Binding-site contacts:
Ligand atom N3 contacts residue ARG55 of chain 27.B at 3.2 Å (salt-bridge).
Ligand atom O2 contacts residue TRP21 of chain 30.B at 2.9 Å.
Ligand atom O4' contacts residue ARG68 of chain 27.B at 3.0 Å (salt-bridge).
Ligand atom N1 contacts residue ALA56 of chain 27.B at 3.2 Å (h-bond).
Ligand atom OP2 contacts residue ARG55 of chain 27.B at 2.9 Å (salt-bridge).
Ligand atom P contacts residue THR17 of chain 30.B at 3.9 Å.
Ligand atom N3 contacts residue TRP21 of chain 30.B at 3.2 Å.
Ligand atom C2' contacts residue THR17 of chain 30.B at 3.7 Å.
Ligand atom O2' contacts residue THR17 of chain 30.B at 2.8 Å.
Ligand atom N1 contacts residue TYR58 of chain 27.B at 3.5 Å.
Ligand atom N6 contacts residue TYR58 of chain 27.B at 3.5 Å (h-bond).
Ligand atom C2' contacts residue ARG55 of chain 27.B at 3.4 Å.
Ligand atom OP2 contacts residue ARG202 of chain 27.A at 3.6 Å.
Ligand atom P contacts residue TYR19 of chain 29.B at 4.0 Å.
Ligand atom O2 contacts residue TYR58 of chain 27.B at 3.6 Å.
Ligand atom OP1 contacts residue THR17 of chain 30.B at 3.7 Å.
Ligand atom OP1 contacts residue MET15 of chain 30.B at 3.1 Å.
Ligand atom O2' contacts residue THR44 of chain 27.B at 3.9 Å.
Ligand atom C6 contacts residue TYR58 of chain 27.B at 3.8 Å (hydrophobic).
Ligand atom O2' contacts residue CYS203 of chain 27.A at 3.3 Å (h-bond).
Ligand atom C2 contacts residue TYR58 of chain 27.B at 3.8 Å (hydrophobic).
Ligand atom C2 contacts residue ARG55 of chain 27.B at 3.1 Å.
Ligand atom OP2 contacts residue THR17 of chain 30.B at 3.5 Å.
Ligand atom O3' contacts residue TYR19 of chain 29.B at 3.0 Å (h-bond).
Ligand atom C2 contacts residue TRP21 of chain 30.B at 3.2 Å (hydrophobic).
Ligand atom C1' contacts residue ARG68 of chain 27.B at 3.8 Å.
Ligand atom O2' contacts residue TYR19 of chain 29.B at 3.7 Å.
Ligand atom N1 contacts residue ARG68 of chain 27.B at 3.9 Å.
Ligand atom N1 contacts residue TRP21 of chain 30.B at 3.8 Å.
Ligand atom O4 contacts residue TRP21 of chain 30.B at 3.4 Å.
Ligand atom C5' contacts residue ARG202 of chain 27.A at 3.9 Å.
Ligand atom C1' contacts residue TRP21 of chain 30.B at 3.9 Å (hydrophobic).
Ligand atom O2' contacts residue ARG55 of chain 27.B at 3.1 Å (salt-bridge).
Ligand atom O4' contacts residue ARG202 of chain 27.A at 3.9 Å.
Ligand atom C2 contacts residue ALA56 of chain 27.B at 3.8 Å (hydrophobic).
Ligand atom O2' contacts residue ARG55 of chain 27.B at 3.8 Å.
Ligand atom O2' contacts residue LEU41 of chain 27.B at 3.8 Å.
Ligand atom C4 contacts residue TRP21 of chain 30.B at 3.7 Å (hydrophobic).
Ligand atom OP1 contacts residue TYR19 of chain 29.B at 3.6 Å (h-bond).
Ligand atom C4' contacts residue TYR19 of chain 29.B at 3.8 Å (hydrophobic).

Sequence of chain 27.A:
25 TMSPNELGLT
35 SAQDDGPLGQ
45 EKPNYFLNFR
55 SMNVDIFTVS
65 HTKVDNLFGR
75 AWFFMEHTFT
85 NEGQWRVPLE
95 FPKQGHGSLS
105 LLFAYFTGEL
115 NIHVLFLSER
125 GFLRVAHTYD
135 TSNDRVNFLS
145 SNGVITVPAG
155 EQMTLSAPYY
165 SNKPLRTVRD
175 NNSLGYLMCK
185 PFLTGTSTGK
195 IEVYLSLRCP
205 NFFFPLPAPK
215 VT

Sequence of chain 29.B:
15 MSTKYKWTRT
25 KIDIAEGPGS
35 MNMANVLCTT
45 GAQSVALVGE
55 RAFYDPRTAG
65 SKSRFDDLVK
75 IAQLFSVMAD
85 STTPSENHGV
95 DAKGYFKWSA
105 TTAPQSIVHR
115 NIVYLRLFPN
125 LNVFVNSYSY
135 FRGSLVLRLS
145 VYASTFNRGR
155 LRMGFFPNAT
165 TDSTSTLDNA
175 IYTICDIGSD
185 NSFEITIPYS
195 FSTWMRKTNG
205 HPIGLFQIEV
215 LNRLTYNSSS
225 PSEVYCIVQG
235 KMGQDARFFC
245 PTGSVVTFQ

Sequence of chain 30.B:
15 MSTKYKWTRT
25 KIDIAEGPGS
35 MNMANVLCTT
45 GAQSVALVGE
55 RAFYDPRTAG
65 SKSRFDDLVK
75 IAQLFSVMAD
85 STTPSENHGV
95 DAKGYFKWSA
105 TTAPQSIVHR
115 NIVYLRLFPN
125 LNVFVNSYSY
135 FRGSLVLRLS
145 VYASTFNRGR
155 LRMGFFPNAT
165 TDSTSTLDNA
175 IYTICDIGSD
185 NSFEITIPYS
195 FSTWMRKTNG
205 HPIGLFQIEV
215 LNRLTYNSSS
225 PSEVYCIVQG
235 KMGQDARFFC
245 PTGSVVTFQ

This small molecule binds to this protein.
Small molecule (SMILES): Nc1ncnc2c1ncn2[C@@H]1O[C@H](CO)[C@@H](O[P](=O)(O)OC[C@H]2O[C@@H](n3ccc(=O)[nH]c3=O)[C@H](O)[C@@H]2O[P](=O)(O)OC[C@H]2O[C@@H](n3ccc(=O)[nH]c3=O)[C@H](O)[C@@H]2O[P](=O)(O)OC[C@H]2O[C@@H](n3ccc(=O)[nH]c3=O)[C@H](O)[C@@H]2O[P](=O)(O)OC[C@H]2O[C@@H](n3ccc(=O)[nH]c3=O)[C@H](O)[C@@H]2O[P](=O)(O)OC[C@H]2O[C@@H](n3ccc(=O)[nH]c3=O)[C@H](O)[C@@H]2O)[C@H]1O

Sequence of chain 27.B:
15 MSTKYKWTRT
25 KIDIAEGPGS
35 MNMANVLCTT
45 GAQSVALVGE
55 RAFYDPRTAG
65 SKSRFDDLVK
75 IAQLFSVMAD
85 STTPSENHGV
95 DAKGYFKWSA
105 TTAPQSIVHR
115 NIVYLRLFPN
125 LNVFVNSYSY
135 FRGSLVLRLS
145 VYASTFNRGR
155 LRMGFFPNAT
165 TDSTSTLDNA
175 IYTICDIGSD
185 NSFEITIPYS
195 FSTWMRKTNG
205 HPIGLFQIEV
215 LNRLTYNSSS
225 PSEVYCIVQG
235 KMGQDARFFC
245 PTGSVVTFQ